Binding-site contacts:
Ligand atom O1 contacts residue MET165 of chain 1.A at 3.4 Å.
Ligand atom N1 contacts residue SER144 of chain 1.A at 3.7 Å.
Ligand atom C2 contacts residue DMS1 of chain 1.H at 3.8 Å.
Ligand atom C13 contacts residue HIS163 of chain 1.A at 3.7 Å.
Ligand atom C12 contacts residue HIS163 of chain 1.A at 3.1 Å.
Ligand atom C5 contacts residue ARG188 of chain 1.A at 3.8 Å.
Ligand atom C13 contacts residue LEU141 of chain 1.A at 3.8 Å (hydrophobic).
Ligand atom C6 contacts residue MET165 of chain 1.A at 3.5 Å (hydrophobic).
Ligand atom CL contacts residue HIS164 of chain 1.A at 3.7 Å.
Ligand atom C15 contacts residue PHE140 of chain 1.A at 3.5 Å (hydrophobic).
Ligand atom C2 contacts residue GLN189 of chain 1.A at 3.5 Å.
Ligand atom C5 contacts residue MET49 of chain 1.A at 3.6 Å (hydrophobic).
Ligand atom C contacts residue GLN189 of chain 1.A at 3.5 Å.
Ligand atom CL contacts residue ASP187 of chain 1.A at 3.4 Å.
Ligand atom CL contacts residue HIS41 of chain 1.A at 3.3 Å.
Ligand atom C15 contacts residue GLU166 of chain 1.A at 3.4 Å.
Ligand atom C13 contacts residue GLU166 of chain 1.A at 3.5 Å.
Ligand atom C16 contacts residue DMS1 of chain 1.H at 3.9 Å.
Ligand atom C5 contacts residue MET165 of chain 1.A at 3.8 Å (hydrophobic).
Ligand atom C3 contacts residue GLN189 of chain 1.A at 3.9 Å.
Ligand atom C7 contacts residue HIS164 of chain 1.A at 3.4 Å.
Ligand atom C13 contacts residue PHE140 of chain 1.A at 3.5 Å (hydrophobic).
Ligand atom C4 contacts residue GLN189 of chain 1.A at 3.9 Å.
Ligand atom C6 contacts residue MET49 of chain 1.A at 3.8 Å (hydrophobic).
Ligand atom C15 contacts residue LEU141 of chain 1.A at 3.7 Å (hydrophobic).
Ligand atom C12 contacts residue CYS145 of chain 1.A at 3.8 Å (hydrophobic).
Ligand atom N1 contacts residue HIS163 of chain 1.A at 2.6 Å (h-bond).
Ligand atom C12 contacts residue GLU166 of chain 1.A at 3.8 Å.
Ligand atom O1 contacts residue GLU166 of chain 1.A at 2.9 Å (salt-bridge).
Ligand atom N1 contacts residue PHE140 of chain 1.A at 3.9 Å.
Ligand atom O contacts residue DMS1 of chain 1.E at 3.5 Å.
Ligand atom C7 contacts residue MET165 of chain 1.A at 3.6 Å (hydrophobic).
Ligand atom C14 contacts residue GLU166 of chain 1.A at 3.7 Å.
Ligand atom CL contacts residue MET165 of chain 1.A at 3.7 Å.
Ligand atom C17 contacts residue DMS1 of chain 1.H at 3.7 Å.
Ligand atom C15 contacts residue ASN142 of chain 1.A at 3.8 Å.
Ligand atom O contacts residue GLN189 of chain 1.A at 3.0 Å (h-bond).
Ligand atom C14 contacts residue LEU141 of chain 1.A at 3.8 Å (hydrophobic).
Ligand atom C16 contacts residue ASN142 of chain 1.A at 3.9 Å.
Ligand atom N1 contacts residue GLU166 of chain 1.A at 3.8 Å.

Sequence of chain 1.B:
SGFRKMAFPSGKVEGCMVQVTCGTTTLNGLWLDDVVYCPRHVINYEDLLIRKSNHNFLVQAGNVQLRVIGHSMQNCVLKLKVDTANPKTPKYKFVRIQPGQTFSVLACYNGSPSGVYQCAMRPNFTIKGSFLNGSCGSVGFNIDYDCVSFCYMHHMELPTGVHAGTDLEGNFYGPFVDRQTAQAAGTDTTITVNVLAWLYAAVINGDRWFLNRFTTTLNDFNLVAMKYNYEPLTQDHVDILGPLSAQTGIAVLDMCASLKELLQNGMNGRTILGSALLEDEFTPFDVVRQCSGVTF

Sequence of chain 1.A:
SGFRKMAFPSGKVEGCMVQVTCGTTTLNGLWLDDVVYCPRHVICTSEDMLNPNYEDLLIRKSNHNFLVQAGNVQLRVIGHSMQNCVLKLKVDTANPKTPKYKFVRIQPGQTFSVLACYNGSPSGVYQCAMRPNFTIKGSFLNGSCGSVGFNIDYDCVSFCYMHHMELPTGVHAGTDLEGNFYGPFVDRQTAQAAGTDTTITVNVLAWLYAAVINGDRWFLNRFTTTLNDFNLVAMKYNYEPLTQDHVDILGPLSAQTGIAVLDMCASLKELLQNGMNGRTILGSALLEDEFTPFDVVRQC

A protein and the small-molecule ligand that binds it are described below.
Small molecule (SMILES): C[C@H]1COc2ccc(Cl)cc2[C@@H]1C(=O)Nc1cncc2ccccc12